Sequence of chain 49.G:
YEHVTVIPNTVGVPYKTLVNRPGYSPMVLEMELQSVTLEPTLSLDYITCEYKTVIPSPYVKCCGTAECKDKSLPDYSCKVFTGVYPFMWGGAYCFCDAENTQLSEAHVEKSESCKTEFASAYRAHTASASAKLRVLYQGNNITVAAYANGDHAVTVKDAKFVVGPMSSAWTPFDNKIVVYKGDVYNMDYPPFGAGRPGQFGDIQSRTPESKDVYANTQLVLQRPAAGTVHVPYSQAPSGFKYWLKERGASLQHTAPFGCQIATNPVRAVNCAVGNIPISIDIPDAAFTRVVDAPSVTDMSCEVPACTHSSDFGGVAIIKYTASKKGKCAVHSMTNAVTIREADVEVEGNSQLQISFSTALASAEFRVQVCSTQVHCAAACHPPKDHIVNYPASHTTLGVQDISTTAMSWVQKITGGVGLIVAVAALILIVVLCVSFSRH

Binding-site contacts:
Ligand atom C4 contacts residue ASN259 of chain 49.H at 4.2 Å.
Ligand atom C5 contacts residue ASN259 of chain 49.H at 3.6 Å.
Ligand atom O5 contacts residue THR116 of chain 49.G at 3.9 Å.
Ligand atom C3 contacts residue ASN259 of chain 49.H at 3.8 Å.
Ligand atom C6 contacts residue LYS115 of chain 49.G at 4.1 Å.
Ligand atom N2 contacts residue ASN259 of chain 49.H at 2.9 Å (h-bond).
Ligand atom C8 contacts residue ASN259 of chain 49.H at 4.4 Å.
Ligand atom O6 contacts residue LYS115 of chain 49.G at 4.2 Å.
Ligand atom O6 contacts residue THR116 of chain 49.G at 3.3 Å.
Ligand atom O7 contacts residue LYS181 of chain 49.G at 4.2 Å.
Ligand atom C2 contacts residue ASN259 of chain 49.H at 2.4 Å.
Ligand atom C6 contacts residue THR116 of chain 49.G at 3.8 Å.
Ligand atom O7 contacts residue ASN259 of chain 49.H at 2.9 Å (h-bond).
Ligand atom O5 contacts residue ASN259 of chain 49.H at 2.3 Å (h-bond).
Ligand atom C1 contacts residue ASN259 of chain 49.H at 1.4 Å.
Ligand atom C5 contacts residue THR116 of chain 49.G at 4.5 Å.
Ligand atom C7 contacts residue ASN259 of chain 49.H at 3.1 Å.

This protein binds this small molecule.
Small molecule (SMILES): CC(=O)N[C@@H]1[C@@H](O)[C@H](O)[C@@H](CO)O[C@H]1O

Sequence of chain 49.H:
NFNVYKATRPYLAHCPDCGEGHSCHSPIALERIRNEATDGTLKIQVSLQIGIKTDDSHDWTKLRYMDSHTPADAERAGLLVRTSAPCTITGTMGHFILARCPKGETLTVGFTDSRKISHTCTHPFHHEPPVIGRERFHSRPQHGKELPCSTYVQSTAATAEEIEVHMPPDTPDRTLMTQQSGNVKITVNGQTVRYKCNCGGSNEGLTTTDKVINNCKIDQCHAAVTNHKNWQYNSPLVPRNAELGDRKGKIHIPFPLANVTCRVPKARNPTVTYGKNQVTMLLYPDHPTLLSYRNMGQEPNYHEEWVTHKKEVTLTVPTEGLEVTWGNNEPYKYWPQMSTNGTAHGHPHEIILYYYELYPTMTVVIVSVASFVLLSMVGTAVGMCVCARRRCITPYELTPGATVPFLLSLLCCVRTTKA